This small molecule binds to this protein.
Small molecule (SMILES): CN(C)C1C(O)=C(C(N)=O)C(=O)[C@@]2(O)C(O)=C3C(=O)c4c(O)cccc4[C@@](C)(O)[C@H]3C[C@@H]12

Sequence of chain 1.M:
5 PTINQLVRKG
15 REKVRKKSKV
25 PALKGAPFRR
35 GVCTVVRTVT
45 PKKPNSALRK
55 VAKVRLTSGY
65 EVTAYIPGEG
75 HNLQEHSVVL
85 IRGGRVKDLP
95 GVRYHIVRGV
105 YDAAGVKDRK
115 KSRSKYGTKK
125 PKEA

Binding-site contacts:
Ligand atom C8 contacts residue ARG19 of chain 1.M at 3.2 Å.
Ligand atom C7 contacts residue ARG19 of chain 1.M at 3.7 Å.
Ligand atom C9 contacts residue ARG19 of chain 1.M at 4.1 Å.